Sequence of chain 1.A:
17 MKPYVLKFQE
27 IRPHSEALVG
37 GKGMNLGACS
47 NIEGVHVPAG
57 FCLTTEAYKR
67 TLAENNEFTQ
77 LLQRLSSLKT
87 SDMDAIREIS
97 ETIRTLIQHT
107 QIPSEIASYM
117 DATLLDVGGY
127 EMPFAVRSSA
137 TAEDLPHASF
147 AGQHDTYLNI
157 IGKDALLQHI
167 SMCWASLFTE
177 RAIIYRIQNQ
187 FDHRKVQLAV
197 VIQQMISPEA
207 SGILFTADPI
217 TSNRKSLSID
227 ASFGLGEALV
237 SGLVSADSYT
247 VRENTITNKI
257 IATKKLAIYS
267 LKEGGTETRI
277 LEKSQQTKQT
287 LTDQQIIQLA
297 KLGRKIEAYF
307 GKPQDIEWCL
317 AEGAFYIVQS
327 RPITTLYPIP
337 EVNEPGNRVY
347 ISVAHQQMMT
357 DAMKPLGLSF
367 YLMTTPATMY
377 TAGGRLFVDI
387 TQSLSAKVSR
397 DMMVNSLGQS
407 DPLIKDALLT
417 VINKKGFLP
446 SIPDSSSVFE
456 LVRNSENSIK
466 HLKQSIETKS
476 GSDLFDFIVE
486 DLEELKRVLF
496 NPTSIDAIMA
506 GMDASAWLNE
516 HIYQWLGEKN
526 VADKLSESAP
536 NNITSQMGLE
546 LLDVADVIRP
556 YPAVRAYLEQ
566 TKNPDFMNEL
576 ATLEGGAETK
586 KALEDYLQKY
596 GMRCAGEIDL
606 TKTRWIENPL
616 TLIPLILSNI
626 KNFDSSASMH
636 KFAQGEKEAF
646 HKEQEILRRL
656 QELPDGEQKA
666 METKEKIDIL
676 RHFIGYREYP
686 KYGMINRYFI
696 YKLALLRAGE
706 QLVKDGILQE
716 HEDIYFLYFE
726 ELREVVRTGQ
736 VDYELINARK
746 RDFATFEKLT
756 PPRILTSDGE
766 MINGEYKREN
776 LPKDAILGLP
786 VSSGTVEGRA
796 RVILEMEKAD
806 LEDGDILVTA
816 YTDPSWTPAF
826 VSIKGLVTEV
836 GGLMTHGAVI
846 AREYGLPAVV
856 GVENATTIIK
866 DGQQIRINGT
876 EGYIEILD

Binding-site contacts:
Ligand atom O4' contacts residue GLU233 of chain 1.A at 3.5 Å (salt-bridge).
Ligand atom C4' contacts residue GLU233 of chain 1.A at 3.5 Å.
Ligand atom O3G contacts residue PHE146 of chain 1.A at 3.2 Å (h-bond).
Ligand atom C3' contacts residue GLU313 of chain 1.A at 3.7 Å.
Ligand atom PA contacts residue THR152 of chain 1.A at 3.4 Å.
Ligand atom O2' contacts residue GLU233 of chain 1.A at 3.7 Å.
Ligand atom PG contacts residue LYS38 of chain 1.A at 3.6 Å.
Ligand atom N3B contacts residue MG1 of chain 1.D at 3.6 Å.
Ligand atom N6 contacts residue GLN199 of chain 1.A at 3.4 Å (h-bond).
Ligand atom N6 contacts residue GLN200 of chain 1.A at 3.7 Å.
Ligand atom O3' contacts residue GLU313 of chain 1.A at 2.9 Å (salt-bridge).
Ligand atom O3G contacts residue ALA147 of chain 1.A at 2.9 Å.
Ligand atom N3B contacts residue GLY148 of chain 1.A at 3.6 Å (h-bond).
Ligand atom O3A contacts residue MG1 of chain 1.D at 2.6 Å.
Ligand atom O3G contacts residue ARG327 of chain 1.A at 3.4 Å (salt-bridge).
Ligand atom O1A contacts residue LYS38 of chain 1.A at 3.0 Å (salt-bridge).
Ligand atom O3G contacts residue GLY148 of chain 1.A at 2.8 Å (h-bond).
Ligand atom O2' contacts residue GLY232 of chain 1.A at 3.1 Å.
Ligand atom C5' contacts residue THR152 of chain 1.A at 3.7 Å.
Ligand atom O2A contacts residue THR152 of chain 1.A at 2.1 Å (h-bond).
Ligand atom C4 contacts residue LEU154 of chain 1.A at 3.5 Å (hydrophobic).
Ligand atom PB contacts residue MG1 of chain 1.D at 2.8 Å.
Ligand atom O1A contacts residue ARG133 of chain 1.A at 2.5 Å (salt-bridge).
Ligand atom O2G contacts residue LYS38 of chain 1.A at 2.3 Å (salt-bridge).
Ligand atom O1B contacts residue MG1 of chain 1.D at 2.1 Å.
Ligand atom N7 contacts residue ARG133 of chain 1.A at 3.2 Å (salt-bridge).
Ligand atom C8 contacts residue ARG133 of chain 1.A at 3.5 Å.
Ligand atom PG contacts residue ARG327 of chain 1.A at 3.7 Å.
Ligand atom O3A contacts residue GLN325 of chain 1.A at 3.5 Å (h-bond).
Ligand atom O3A contacts residue LYS38 of chain 1.A at 3.0 Å (salt-bridge).
Ligand atom N9 contacts residue LEU154 of chain 1.A at 3.7 Å.
Ligand atom C2 contacts residue LEU231 of chain 1.A at 3.6 Å (hydrophobic).
Ligand atom N6 contacts residue ALA131 of chain 1.A at 3.6 Å.
Ligand atom O3' contacts residue VAL236 of chain 1.A at 3.2 Å.
Ligand atom O1G contacts residue ARG327 of chain 1.A at 2.8 Å (salt-bridge).
Ligand atom PA contacts residue LYS38 of chain 1.A at 3.1 Å.
Ligand atom O1G contacts residue MG1 of chain 1.D at 2.0 Å.
Ligand atom O1G contacts residue GLN325 of chain 1.A at 2.9 Å (h-bond).
Ligand atom PG contacts residue MG1 of chain 1.D at 3.2 Å.
Ligand atom O2A contacts residue LYS38 of chain 1.A at 3.1 Å (salt-bridge).

A protein and the small-molecule ligand that binds it are described below.
Small molecule (SMILES): Nc1ncnc2c1ncn2[C@@H]1O[C@H](CO[P](=O)(O)O[P](=O)(O)NP(=O)(O)O)[C@@H](O)[C@H]1O